Sequence of chain 1.A:
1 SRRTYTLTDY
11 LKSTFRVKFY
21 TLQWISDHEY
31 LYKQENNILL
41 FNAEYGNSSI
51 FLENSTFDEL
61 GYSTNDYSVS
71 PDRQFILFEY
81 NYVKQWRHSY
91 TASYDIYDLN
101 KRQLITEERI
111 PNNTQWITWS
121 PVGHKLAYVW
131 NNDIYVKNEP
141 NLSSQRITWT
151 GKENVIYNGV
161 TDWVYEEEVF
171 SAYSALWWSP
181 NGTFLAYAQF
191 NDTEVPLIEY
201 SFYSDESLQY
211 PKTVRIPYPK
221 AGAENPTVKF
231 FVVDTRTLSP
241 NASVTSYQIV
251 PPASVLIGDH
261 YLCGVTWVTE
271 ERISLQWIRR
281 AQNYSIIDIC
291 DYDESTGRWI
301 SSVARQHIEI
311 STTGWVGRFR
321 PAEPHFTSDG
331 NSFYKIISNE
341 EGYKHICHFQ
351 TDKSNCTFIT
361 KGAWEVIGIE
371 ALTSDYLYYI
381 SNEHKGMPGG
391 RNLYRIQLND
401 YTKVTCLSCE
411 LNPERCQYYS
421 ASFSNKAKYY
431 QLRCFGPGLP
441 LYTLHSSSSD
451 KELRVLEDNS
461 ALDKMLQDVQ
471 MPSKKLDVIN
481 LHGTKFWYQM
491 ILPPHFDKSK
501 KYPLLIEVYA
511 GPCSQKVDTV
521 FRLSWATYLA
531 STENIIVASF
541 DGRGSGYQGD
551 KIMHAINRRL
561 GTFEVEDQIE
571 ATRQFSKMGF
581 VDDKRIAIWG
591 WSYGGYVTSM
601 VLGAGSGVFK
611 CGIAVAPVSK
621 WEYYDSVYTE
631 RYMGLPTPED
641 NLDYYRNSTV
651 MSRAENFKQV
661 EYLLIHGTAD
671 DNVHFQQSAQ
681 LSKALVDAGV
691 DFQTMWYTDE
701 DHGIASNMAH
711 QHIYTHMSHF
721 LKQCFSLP

The small molecule below binds the protein below.
Small molecule (SMILES): CC(=O)N[C@@H]1[C@@H](O)[C@H](O)[C@@H](CO)O[C@H]1O

Binding-site contacts:
Ligand atom C2 contacts residue ASN54 of chain 1.A at 2.5 Å.
Ligand atom O7 contacts residue ASN36 of chain 1.A at 3.0 Å.
Ligand atom C1 contacts residue ASN54 of chain 1.A at 1.5 Å.
Ligand atom C5 contacts residue GLU35 of chain 1.A at 4.4 Å.
Ligand atom O6 contacts residue GLU35 of chain 1.A at 4.4 Å.
Ligand atom N2 contacts residue ASN54 of chain 1.A at 2.9 Å (h-bond).
Ligand atom O7 contacts residue GLU35 of chain 1.A at 3.6 Å.
Ligand atom C4 contacts residue GLU35 of chain 1.A at 4.3 Å.
Ligand atom C6 contacts residue GLU35 of chain 1.A at 3.8 Å.
Ligand atom C3 contacts residue ASN54 of chain 1.A at 3.8 Å.
Ligand atom C1 contacts residue GLU35 of chain 1.A at 3.9 Å.
Ligand atom O5 contacts residue GLU35 of chain 1.A at 4.2 Å.
Ligand atom C4 contacts residue ASN54 of chain 1.A at 4.2 Å.
Ligand atom C7 contacts residue ASN36 of chain 1.A at 4.1 Å.
Ligand atom C7 contacts residue ASN54 of chain 1.A at 3.7 Å.
Ligand atom O5 contacts residue ASN54 of chain 1.A at 2.4 Å (h-bond).
Ligand atom O5 contacts residue ASN37 of chain 1.A at 3.3 Å (h-bond).
Ligand atom O7 contacts residue ASN54 of chain 1.A at 3.5 Å.
Ligand atom C1 contacts residue ASN37 of chain 1.A at 3.5 Å.
Ligand atom N2 contacts residue GLU35 of chain 1.A at 4.2 Å.
Ligand atom C5 contacts residue ASN54 of chain 1.A at 3.7 Å.
Ligand atom C7 contacts residue GLU35 of chain 1.A at 4.0 Å.
Ligand atom C2 contacts residue GLU35 of chain 1.A at 3.7 Å.